Sequence of chain 1.B:
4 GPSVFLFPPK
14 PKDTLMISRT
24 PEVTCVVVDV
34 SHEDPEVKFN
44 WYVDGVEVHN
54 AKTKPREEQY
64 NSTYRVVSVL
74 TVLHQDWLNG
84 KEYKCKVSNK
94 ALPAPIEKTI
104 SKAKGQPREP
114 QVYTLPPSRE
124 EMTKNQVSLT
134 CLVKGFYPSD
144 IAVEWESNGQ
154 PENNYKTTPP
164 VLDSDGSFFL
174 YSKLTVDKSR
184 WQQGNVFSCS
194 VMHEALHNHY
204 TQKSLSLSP

Binding-site contacts:
Ligand atom O3 contacts residue ASP32 of chain 1.B at 3.7 Å.
Ligand atom O7 contacts residue ASP32 of chain 1.B at 3.4 Å (salt-bridge).
Ligand atom O4 contacts residue PHE10 of chain 1.B at 3.9 Å.
Ligand atom O4 contacts residue LYS13 of chain 1.B at 3.4 Å (salt-bridge).
Ligand atom O4 contacts residue PHE8 of chain 1.B at 3.0 Å.
Ligand atom C6 contacts residue ASN64 of chain 1.B at 3.1 Å.
Ligand atom O5 contacts residue PHE10 of chain 1.B at 3.9 Å.
Ligand atom O5 contacts residue ASN64 of chain 1.B at 3.7 Å.
Ligand atom C5 contacts residue ASN64 of chain 1.B at 3.2 Å.
Ligand atom O5 contacts residue GLN62 of chain 1.B at 2.8 Å (h-bond).
Ligand atom O5 contacts residue GLN62 of chain 1.B at 3.1 Å (h-bond).
Ligand atom N2 contacts residue ASP32 of chain 1.B at 3.2 Å (salt-bridge).
Ligand atom C4 contacts residue PHE8 of chain 1.B at 4.0 Å (hydrophobic).
Ligand atom C6 contacts residue PHE10 of chain 1.B at 4.0 Å (hydrophobic).
Ligand atom O6 contacts residue PHE8 of chain 1.B at 3.8 Å.
Ligand atom C2 contacts residue PHE10 of chain 1.B at 3.6 Å (hydrophobic).
Ligand atom C6 contacts residue GLN62 of chain 1.B at 3.7 Å.
Ligand atom O4 contacts residue VAL31 of chain 1.B at 3.8 Å.
Ligand atom C5 contacts residue GLN62 of chain 1.B at 4.0 Å.
Ligand atom C1 contacts residue GLN62 of chain 1.B at 3.6 Å.
Ligand atom N2 contacts residue PHE10 of chain 1.B at 3.9 Å.
Ligand atom C3 contacts residue ASP32 of chain 1.B at 3.9 Å.
Ligand atom C7 contacts residue ASN64 of chain 1.B at 3.9 Å.
Ligand atom C5 contacts residue ASN64 of chain 1.B at 3.6 Å.
Ligand atom C5 contacts residue GLN62 of chain 1.B at 3.5 Å.
Ligand atom C6 contacts residue THR27 of chain 1.B at 4.0 Å.
Ligand atom C5 contacts residue PHE10 of chain 1.B at 3.8 Å (hydrophobic).
Ligand atom C7 contacts residue ASP32 of chain 1.B at 3.5 Å.
Ligand atom C2 contacts residue ASN64 of chain 1.B at 2.6 Å.
Ligand atom C1 contacts residue PHE10 of chain 1.B at 3.8 Å (hydrophobic).
Ligand atom N2 contacts residue ASN64 of chain 1.B at 3.2 Å (h-bond).
Ligand atom O5 contacts residue ASN64 of chain 1.B at 2.2 Å (h-bond).
Ligand atom C1 contacts residue PHE10 of chain 1.B at 3.3 Å (hydrophobic).
Ligand atom O6 contacts residue GLN62 of chain 1.B at 2.9 Å (h-bond).
Ligand atom C1 contacts residue GLN62 of chain 1.B at 3.2 Å.
Ligand atom C3 contacts residue ASN64 of chain 1.B at 3.9 Å.
Ligand atom O3 contacts residue LYS13 of chain 1.B at 3.3 Å.
Ligand atom C1 contacts residue ASN64 of chain 1.B at 1.5 Å.
Ligand atom C3 contacts residue LYS13 of chain 1.B at 3.7 Å.
Ligand atom O7 contacts residue PHE8 of chain 1.B at 3.9 Å.

A small-molecule ligand and the protein it binds are described below.
Small molecule (SMILES): CC(=O)N[C@H]1[C@H](O[C@H]2[C@H](O)[C@@H](NC(C)=O)CO[C@@H]2CO[C@@H]2O[C@@H](C)[C@@H](O)[C@@H](O)[C@@H]2O)O[C@H](CO)[C@@H](O[C@@H]2O[C@H](CO[C@H]3O[C@H](CO)[C@@H](O)[C@H](O)[C@@H]3O[C@@H]3O[C@H](CO)[C@@H](O)[C@H](O)[C@H]3NC(C)=O)[C@@H](O)[C@H](O[C@H]3O[C@H](CO)[C@@H](O)[C@H](O)[C@@H]3O[C@@H]3O[C@H](CO)[C@@H](O)[C@H](O)[C@H]3NC(C)=O)[C@@H]2O)[C@@H]1O